This small molecule binds to this protein.
Small molecule (SMILES): CC(=O)N[C@@H]1[C@@H](O)[C@H](O)[C@@H](CO)O[C@H]1O

Sequence of chain 42.F:
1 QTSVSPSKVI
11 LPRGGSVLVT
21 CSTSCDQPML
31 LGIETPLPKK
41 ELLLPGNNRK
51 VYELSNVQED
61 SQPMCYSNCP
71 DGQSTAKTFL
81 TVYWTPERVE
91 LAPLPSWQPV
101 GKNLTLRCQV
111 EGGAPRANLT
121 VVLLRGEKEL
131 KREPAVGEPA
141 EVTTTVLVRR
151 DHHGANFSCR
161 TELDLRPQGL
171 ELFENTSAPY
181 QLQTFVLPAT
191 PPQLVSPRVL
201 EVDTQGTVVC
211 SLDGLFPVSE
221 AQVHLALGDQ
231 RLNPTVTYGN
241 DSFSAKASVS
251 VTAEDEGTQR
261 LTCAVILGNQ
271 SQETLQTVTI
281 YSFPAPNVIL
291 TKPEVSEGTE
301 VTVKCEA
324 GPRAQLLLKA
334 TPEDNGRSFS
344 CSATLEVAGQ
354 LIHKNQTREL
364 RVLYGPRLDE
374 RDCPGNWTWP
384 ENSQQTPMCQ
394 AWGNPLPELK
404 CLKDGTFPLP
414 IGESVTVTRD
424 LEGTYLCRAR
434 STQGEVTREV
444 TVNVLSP

Binding-site contacts:
Ligand atom O7 contacts residue ALA117 of chain 42.F at 4.5 Å.
Ligand atom C8 contacts residue ASP164 of chain 42.F at 4.5 Å.
Ligand atom C1 contacts residue GLN168 of chain 42.F at 4.0 Å.
Ligand atom N2 contacts residue ASN118 of chain 42.F at 3.6 Å.
Ligand atom C6 contacts residue ALA117 of chain 42.F at 3.6 Å (hydrophobic).
Ligand atom C2 contacts residue ASN118 of chain 42.F at 2.7 Å.
Ligand atom C1 contacts residue ASN118 of chain 42.F at 1.6 Å.
Ligand atom C7 contacts residue PRO167 of chain 42.F at 3.9 Å (hydrophobic).
Ligand atom O5 contacts residue ASN118 of chain 42.F at 1.8 Å (h-bond).
Ligand atom C2 contacts residue ALA117 of chain 42.F at 4.0 Å (hydrophobic).
Ligand atom O6 contacts residue ALA117 of chain 42.F at 2.3 Å.
Ligand atom C4 contacts residue ASN118 of chain 42.F at 3.8 Å.
Ligand atom O6 contacts residue ASN118 of chain 42.F at 4.0 Å.
Ligand atom C1 contacts residue ALA117 of chain 42.F at 3.9 Å (hydrophobic).
Ligand atom C4 contacts residue ALA117 of chain 42.F at 4.2 Å (hydrophobic).
Ligand atom C5 contacts residue ASN118 of chain 42.F at 3.2 Å.
Ligand atom N2 contacts residue PRO167 of chain 42.F at 4.0 Å.
Ligand atom C5 contacts residue GLN168 of chain 42.F at 4.5 Å.
Ligand atom O5 contacts residue GLN168 of chain 42.F at 4.0 Å.
Ligand atom O5 contacts residue ALA117 of chain 42.F at 3.5 Å (h-bond).
Ligand atom C7 contacts residue ASN118 of chain 42.F at 3.9 Å.
Ligand atom C6 contacts residue ASN118 of chain 42.F at 4.0 Å.
Ligand atom C3 contacts residue ASN118 of chain 42.F at 3.8 Å.
Ligand atom C8 contacts residue PRO167 of chain 42.F at 3.7 Å (hydrophobic).
Ligand atom C5 contacts residue ALA117 of chain 42.F at 4.2 Å (hydrophobic).
Ligand atom C1 contacts residue PRO167 of chain 42.F at 4.4 Å (hydrophobic).
Ligand atom O7 contacts residue ASN118 of chain 42.F at 3.5 Å (h-bond).